The small molecule below binds the protein below.
Small molecule (SMILES): O=C(NO)c1ccc(-c2csc3c(=O)cc(N4CCOCC4)oc23)cc1

Sequence of chain 1.B:
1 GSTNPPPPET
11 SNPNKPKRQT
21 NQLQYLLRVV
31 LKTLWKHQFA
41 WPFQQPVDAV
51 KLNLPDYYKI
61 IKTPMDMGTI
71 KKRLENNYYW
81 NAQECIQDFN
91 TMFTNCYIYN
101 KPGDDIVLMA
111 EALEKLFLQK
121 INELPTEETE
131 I

Binding-site contacts:
Ligand atom C14 contacts residue ILE106 of chain 1.B at 3.6 Å (hydrophobic).
Ligand atom C18 contacts residue ASN100 of chain 1.B at 3.2 Å.
Ligand atom C17 contacts residue ASN100 of chain 1.B at 4.2 Å.
Ligand atom C09 contacts residue LEU52 of chain 1.B at 3.8 Å (hydrophobic).
Ligand atom O20 contacts residue TYR57 of chain 1.B at 4.0 Å.
Ligand atom C12 contacts residue PHE43 of chain 1.B at 4.2 Å (hydrophobic).
Ligand atom C06 contacts residue LEU52 of chain 1.B at 4.2 Å (hydrophobic).
Ligand atom C19 contacts residue ILE106 of chain 1.B at 3.9 Å (hydrophobic).
Ligand atom O20 contacts residue ASN100 of chain 1.B at 2.8 Å (h-bond).
Ligand atom C18 contacts residue ILE106 of chain 1.B at 3.9 Å (hydrophobic).
Ligand atom S13 contacts residue VAL47 of chain 1.B at 3.6 Å.
Ligand atom C08 contacts residue PRO42 of chain 1.B at 3.8 Å (hydrophobic).
Ligand atom S13 contacts residue ILE106 of chain 1.B at 4.1 Å.
Ligand atom C09 contacts residue PRO42 of chain 1.B at 4.1 Å (hydrophobic).
Ligand atom O20 contacts residue TYR99 of chain 1.B at 4.1 Å.
Ligand atom C26 contacts residue ASN100 of chain 1.B at 3.2 Å.
Ligand atom C10 contacts residue LEU52 of chain 1.B at 4.1 Å (hydrophobic).
Ligand atom C19 contacts residue ASN100 of chain 1.B at 3.3 Å.
Ligand atom N21 contacts residue LEU54 of chain 1.B at 3.9 Å.
Ligand atom C11 contacts residue ILE106 of chain 1.B at 4.0 Å (hydrophobic).
Ligand atom C22 contacts residue LEU54 of chain 1.B at 3.8 Å (hydrophobic).
Ligand atom C25 contacts residue ASN100 of chain 1.B at 4.1 Å.
Ligand atom N02 contacts residue TRP41 of chain 1.B at 3.6 Å (h-bond).
Ligand atom C11 contacts residue LEU52 of chain 1.B at 4.1 Å (hydrophobic).
Ligand atom C17 contacts residue LEU54 of chain 1.B at 4.2 Å (hydrophobic).
Ligand atom N21 contacts residue ASN100 of chain 1.B at 4.1 Å.
Ligand atom C12 contacts residue PRO42 of chain 1.B at 3.3 Å (hydrophobic).
Ligand atom S13 contacts residue PHE43 of chain 1.B at 4.0 Å.
Ligand atom C11 contacts residue PRO42 of chain 1.B at 4.0 Å (hydrophobic).
Ligand atom C12 contacts residue ILE106 of chain 1.B at 4.1 Å (hydrophobic).
Ligand atom C07 contacts residue LEU52 of chain 1.B at 3.9 Å (hydrophobic).
Ligand atom C06 contacts residue PRO42 of chain 1.B at 4.0 Å (hydrophobic).
Ligand atom O16 contacts residue LEU52 of chain 1.B at 3.7 Å.
Ligand atom C15 contacts residue ILE106 of chain 1.B at 3.9 Å (hydrophobic).
Ligand atom C06 contacts residue GLN45 of chain 1.B at 4.2 Å.
Ligand atom C08 contacts residue LEU52 of chain 1.B at 3.7 Å (hydrophobic).
Ligand atom C07 contacts residue PRO42 of chain 1.B at 3.3 Å (hydrophobic).
Ligand atom C12 contacts residue VAL47 of chain 1.B at 3.5 Å (hydrophobic).
Ligand atom O01 contacts residue TRP41 of chain 1.B at 2.8 Å (h-bond).
Ligand atom C15 contacts residue LEU52 of chain 1.B at 4.1 Å (hydrophobic).